Binding-site contacts:
Ligand atom O7 contacts residue SO41 of chain 2.S at 3.3 Å (h-bond).
Ligand atom N2 contacts residue SO41 of chain 2.S at 4.2 Å.
Ligand atom C2 contacts residue SO41 of chain 2.S at 4.3 Å.
Ligand atom O6 contacts residue ARG57 of chain 2.A at 4.4 Å.
Ligand atom C1 contacts residue ASN60 of chain 2.A at 1.5 Å.
Ligand atom C6 contacts residue SER213 of chain 2.A at 4.1 Å.
Ligand atom C5 contacts residue ASN60 of chain 2.A at 3.6 Å.
Ligand atom C3 contacts residue ASN60 of chain 2.A at 3.9 Å.
Ligand atom O7 contacts residue ASN60 of chain 2.A at 4.1 Å.
Ligand atom C4 contacts residue ASN60 of chain 2.A at 4.4 Å.
Ligand atom C2 contacts residue ASN60 of chain 2.A at 2.7 Å.
Ligand atom O5 contacts residue ASN60 of chain 2.A at 2.5 Å (h-bond).
Ligand atom O6 contacts residue ASN60 of chain 2.A at 4.5 Å.
Ligand atom C7 contacts residue ASN60 of chain 2.A at 3.7 Å.
Ligand atom C1 contacts residue SO41 of chain 2.S at 4.0 Å.
Ligand atom C7 contacts residue SO41 of chain 2.S at 3.8 Å.
Ligand atom O4 contacts residue SER213 of chain 2.A at 3.7 Å.
Ligand atom C5 contacts residue SER213 of chain 2.A at 4.2 Å.
Ligand atom O6 contacts residue SER213 of chain 2.A at 4.4 Å.
Ligand atom O6 contacts residue TYR58 of chain 2.A at 3.7 Å.
Ligand atom N2 contacts residue ASN60 of chain 2.A at 2.9 Å (h-bond).

The protein below binds the small molecule below.
Small molecule (SMILES): CC(=O)N[C@@H]1[C@@H](O)[C@H](O)[C@@H](CO)O[C@H]1O

Sequence of chain 2.A:
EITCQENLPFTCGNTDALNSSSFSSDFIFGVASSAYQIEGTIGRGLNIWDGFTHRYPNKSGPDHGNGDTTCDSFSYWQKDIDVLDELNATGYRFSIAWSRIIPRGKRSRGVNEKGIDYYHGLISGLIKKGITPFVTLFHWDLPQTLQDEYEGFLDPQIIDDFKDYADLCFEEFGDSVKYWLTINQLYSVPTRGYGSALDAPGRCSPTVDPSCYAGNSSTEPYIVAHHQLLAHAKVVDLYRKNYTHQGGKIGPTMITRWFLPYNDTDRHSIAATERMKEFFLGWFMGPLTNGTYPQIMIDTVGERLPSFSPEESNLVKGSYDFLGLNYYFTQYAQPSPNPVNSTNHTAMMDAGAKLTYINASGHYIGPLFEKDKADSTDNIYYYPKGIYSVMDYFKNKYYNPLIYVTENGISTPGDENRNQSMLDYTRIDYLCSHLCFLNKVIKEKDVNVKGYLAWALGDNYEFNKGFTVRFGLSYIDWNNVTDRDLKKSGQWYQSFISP